Sequence of chain 1.A:
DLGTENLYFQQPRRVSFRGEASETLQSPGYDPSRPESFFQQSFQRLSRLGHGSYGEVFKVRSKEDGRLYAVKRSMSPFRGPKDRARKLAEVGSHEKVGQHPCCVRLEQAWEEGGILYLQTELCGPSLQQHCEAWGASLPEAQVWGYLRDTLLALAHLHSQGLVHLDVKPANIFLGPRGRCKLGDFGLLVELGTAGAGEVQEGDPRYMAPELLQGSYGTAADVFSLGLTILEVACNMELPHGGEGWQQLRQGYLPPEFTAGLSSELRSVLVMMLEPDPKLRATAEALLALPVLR

Binding-site contacts:
Ligand atom C29 contacts residue ASP200 of chain 1.A at 3.6 Å.
Ligand atom C33 contacts residue GLU137 of chain 1.A at 3.5 Å.
Ligand atom C35 contacts residue PHE189 of chain 1.A at 3.7 Å (hydrophobic).
Ligand atom C20 contacts residue PHE189 of chain 1.A at 3.7 Å (hydrophobic).
Ligand atom C19 contacts residue PHE189 of chain 1.A at 3.4 Å (hydrophobic).
Ligand atom C13 contacts residue LEU65 of chain 1.A at 3.7 Å (hydrophobic).
Ligand atom CL3 contacts residue PHE189 of chain 1.A at 3.7 Å.
Ligand atom N21 contacts residue VAL73 of chain 1.A at 3.8 Å.
Ligand atom C25 contacts residue LYS88 of chain 1.A at 3.7 Å.
Ligand atom C28 contacts residue GLU106 of chain 1.A at 3.8 Å.
Ligand atom C33 contacts residue CYS139 of chain 1.A at 3.8 Å (hydrophobic).
Ligand atom C28 contacts residue LYS88 of chain 1.A at 3.5 Å.
Ligand atom O24 contacts residue VAL73 of chain 1.A at 3.5 Å.
Ligand atom C25 contacts residue LEU134 of chain 1.A at 3.6 Å (hydrophobic).
Ligand atom C7 contacts residue PRO141 of chain 1.A at 3.9 Å (hydrophobic).
Ligand atom C38 contacts residue LEU65 of chain 1.A at 3.9 Å (hydrophobic).
Ligand atom C36 contacts residue CYS139 of chain 1.A at 3.3 Å (hydrophobic).
Ligand atom C7 contacts residue GLY140 of chain 1.A at 3.5 Å.
Ligand atom C37 contacts residue LEU65 of chain 1.A at 3.7 Å (hydrophobic).
Ligand atom C36 contacts residue LEU138 of chain 1.A at 3.8 Å (hydrophobic).
Ligand atom O26 contacts residue LYS88 of chain 1.A at 3.5 Å.
Ligand atom N34 contacts residue CYS139 of chain 1.A at 3.1 Å (h-bond).
Ligand atom C25 contacts residue THR136 of chain 1.A at 3.3 Å.
Ligand atom O16 contacts residue ALA186 of chain 1.A at 3.9 Å.
Ligand atom C11 contacts residue PHE189 of chain 1.A at 3.6 Å (hydrophobic).
Ligand atom C25 contacts residue ALA86 of chain 1.A at 3.4 Å (hydrophobic).
Ligand atom C18 contacts residue LEU65 of chain 1.A at 3.7 Å (hydrophobic).
Ligand atom O26 contacts residue LEU134 of chain 1.A at 3.6 Å.
Ligand atom C15 contacts residue ALA186 of chain 1.A at 3.4 Å (hydrophobic).
Ligand atom C33 contacts residue ALA86 of chain 1.A at 3.5 Å (hydrophobic).
Ligand atom O8 contacts residue LEU65 of chain 1.A at 3.9 Å.
Ligand atom O24 contacts residue ALA86 of chain 1.A at 3.4 Å.
Ligand atom C6 contacts residue PRO141 of chain 1.A at 3.6 Å (hydrophobic).
Ligand atom O24 contacts residue THR136 of chain 1.A at 3.7 Å.
Ligand atom O26 contacts residue THR136 of chain 1.A at 3.8 Å.
Ligand atom N32 contacts residue ALA86 of chain 1.A at 3.7 Å.
Ligand atom O8 contacts residue GLN145 of chain 1.A at 3.7 Å.
Ligand atom N21 contacts residue PHE189 of chain 1.A at 3.9 Å.
Ligand atom C7 contacts residue CYS139 of chain 1.A at 3.3 Å (hydrophobic).
Ligand atom C36 contacts residue GLY140 of chain 1.A at 3.7 Å.

The small molecule below binds the protein below.
Small molecule (SMILES): CN1CCN(CCOc2cc(OC3CCOCC3)c3c(Nc4c(Cl)ccc5c4OCO5)ncnc3c2)CC1